This small molecule binds to this protein.
Small molecule (SMILES): C=C(C(=O)O)c1ccccc1

Binding-site contacts:
Ligand atom C contacts residue FMN1 of chain 1.B at 3.0 Å.
Ligand atom O contacts residue TYR183 of chain 1.A at 3.4 Å.
Ligand atom C4 contacts residue TYR356 of chain 1.A at 3.5 Å (hydrophobic).
Ligand atom C3 contacts residue FMN1 of chain 1.B at 3.3 Å.
Ligand atom C1 contacts residue THR25 of chain 1.A at 4.0 Å.
Ligand atom C1 contacts residue TRP99 of chain 1.A at 4.1 Å (hydrophobic).
Ligand atom O1 contacts residue ASN181 of chain 1.A at 3.5 Å (h-bond).
Ligand atom C7 contacts residue THR25 of chain 1.A at 3.8 Å.
Ligand atom C2 contacts residue TYR183 of chain 1.A at 3.7 Å (hydrophobic).
Ligand atom C8 contacts residue FMN1 of chain 1.B at 3.6 Å.
Ligand atom C6 contacts residue THR25 of chain 1.A at 3.9 Å.
Ligand atom C contacts residue TRP99 of chain 1.A at 3.2 Å (hydrophobic).
Ligand atom O contacts residue HIS178 of chain 1.A at 2.9 Å (h-bond).
Ligand atom C7 contacts residue TRP99 of chain 1.A at 4.2 Å (hydrophobic).
Ligand atom C7 contacts residue TYR183 of chain 1.A at 3.5 Å (hydrophobic).
Ligand atom C6 contacts residue TYR129 of chain 1.A at 4.2 Å (hydrophobic).
Ligand atom C contacts residue HIS178 of chain 1.A at 4.0 Å.
Ligand atom C8 contacts residue ASN181 of chain 1.A at 3.5 Å.
Ligand atom C6 contacts residue TYR65 of chain 1.A at 3.9 Å (hydrophobic).
Ligand atom C7 contacts residue TYR65 of chain 1.A at 3.9 Å (hydrophobic).
Ligand atom O1 contacts residue ACT1 of chain 1.G at 4.0 Å.
Ligand atom C contacts residue TYR183 of chain 1.A at 4.0 Å (hydrophobic).
Ligand atom C contacts residue THR25 of chain 1.A at 3.4 Å.
Ligand atom C5 contacts residue TYR129 of chain 1.A at 3.8 Å (hydrophobic).
Ligand atom C6 contacts residue TYR183 of chain 1.A at 4.4 Å (hydrophobic).
Ligand atom O1 contacts residue FMN1 of chain 1.B at 4.0 Å.
Ligand atom O1 contacts residue TYR183 of chain 1.A at 3.9 Å.
Ligand atom O contacts residue ASN181 of chain 1.A at 2.8 Å (h-bond).
Ligand atom C2 contacts residue FMN1 of chain 1.B at 3.7 Å.
Ligand atom C1 contacts residue FMN1 of chain 1.B at 3.4 Å.
Ligand atom O contacts residue FMN1 of chain 1.B at 3.0 Å.
Ligand atom C5 contacts residue TYR356 of chain 1.A at 3.5 Å (hydrophobic).
Ligand atom C5 contacts residue THR25 of chain 1.A at 4.3 Å.
Ligand atom C8 contacts residue TYR183 of chain 1.A at 3.5 Å (hydrophobic).
Ligand atom C3 contacts residue ACT1 of chain 1.G at 4.2 Å.
Ligand atom C1 contacts residue TYR183 of chain 1.A at 3.6 Å (hydrophobic).
Ligand atom C4 contacts residue FMN1 of chain 1.B at 3.7 Å.
Ligand atom C8 contacts residue HIS178 of chain 1.A at 4.0 Å.
Ligand atom C4 contacts residue ACT1 of chain 1.G at 4.3 Å.
Ligand atom C2 contacts residue THR25 of chain 1.A at 3.9 Å.

Sequence of chain 1.A:
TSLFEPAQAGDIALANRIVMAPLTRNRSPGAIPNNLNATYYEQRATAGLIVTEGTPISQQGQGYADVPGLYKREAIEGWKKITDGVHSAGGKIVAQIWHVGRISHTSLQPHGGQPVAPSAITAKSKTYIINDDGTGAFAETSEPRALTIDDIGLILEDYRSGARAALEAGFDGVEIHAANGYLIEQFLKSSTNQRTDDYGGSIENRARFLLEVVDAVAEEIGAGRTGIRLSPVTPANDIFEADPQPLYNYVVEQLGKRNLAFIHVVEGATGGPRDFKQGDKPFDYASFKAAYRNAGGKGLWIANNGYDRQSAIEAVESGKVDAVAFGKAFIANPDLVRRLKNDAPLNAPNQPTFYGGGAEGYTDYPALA